Binding-site contacts:
Ligand atom C3 contacts residue LEU59 of chain 1.A at 3.5 Å (hydrophobic).
Ligand atom O2 contacts residue ARG84 of chain 1.A at 2.8 Å (salt-bridge).
Ligand atom C1 contacts residue TRP250 of chain 1.A at 3.5 Å (hydrophobic).
Ligand atom C5 contacts residue TRP250 of chain 1.A at 3.7 Å (hydrophobic).
Ligand atom O2 contacts residue ALA57 of chain 1.A at 3.5 Å.
Ligand atom O5 contacts residue TYR175 of chain 1.A at 3.6 Å.
Ligand atom C2 contacts residue GLU129 of chain 1.A at 3.3 Å.
Ligand atom O3 contacts residue LEU59 of chain 1.A at 2.6 Å (h-bond).
Ligand atom C6 contacts residue TRP360 of chain 1.A at 3.5 Å (hydrophobic).
Ligand atom O6 contacts residue ASN173 of chain 1.A at 2.9 Å (h-bond).
Ligand atom C2 contacts residue ASP83 of chain 1.A at 3.3 Å.
Ligand atom O3 contacts residue ASN26 of chain 1.A at 2.6 Å (h-bond).
Ligand atom C6 contacts residue TRP250 of chain 1.A at 3.3 Å (hydrophobic).
Ligand atom O2 contacts residue PRO81 of chain 1.A at 3.2 Å.
Ligand atom O2 contacts residue MET350 of chain 1.A at 3.5 Å.
Ligand atom O3 contacts residue LEU58 of chain 1.A at 3.5 Å.
Ligand atom O2 contacts residue ASP83 of chain 1.A at 2.5 Å (salt-bridge).
Ligand atom C3 contacts residue ASP83 of chain 1.A at 3.5 Å.
Ligand atom O4 contacts residue LEU59 of chain 1.A at 3.6 Å.
Ligand atom O3 contacts residue LYS282 of chain 1.A at 2.7 Å (salt-bridge).
Ligand atom O3 contacts residue LYS60 of chain 1.A at 3.6 Å.
Ligand atom O3 contacts residue PRO81 of chain 1.A at 3.3 Å.
Ligand atom O5 contacts residue TRP250 of chain 1.A at 3.5 Å.
Ligand atom C6 contacts residue TYR176 of chain 1.A at 3.2 Å (hydrophobic).
Ligand atom C4 contacts residue TRP250 of chain 1.A at 3.6 Å (hydrophobic).
Ligand atom O6 contacts residue GLU361 of chain 1.A at 3.6 Å.
Ligand atom O6 contacts residue TYR176 of chain 1.A at 3.3 Å (h-bond).
Ligand atom C2 contacts residue TRP250 of chain 1.A at 3.7 Å (hydrophobic).
Ligand atom C2 contacts residue ARG84 of chain 1.A at 3.4 Å.
Ligand atom O3 contacts residue ALA57 of chain 1.A at 3.7 Å.
Ligand atom O3 contacts residue ASP83 of chain 1.A at 2.7 Å (salt-bridge).
Ligand atom O2 contacts residue LYS282 of chain 1.A at 3.6 Å (salt-bridge).
Ligand atom O5 contacts residue TRP360 of chain 1.A at 3.1 Å.
Ligand atom O2 contacts residue GLN32 of chain 1.A at 3.5 Å (h-bond).
Ligand atom O3 contacts residue ARG84 of chain 1.A at 3.6 Å (salt-bridge).
Ligand atom C1 contacts residue TYR175 of chain 1.A at 3.6 Å (hydrophobic).
Ligand atom O6 contacts residue ASN364 of chain 1.A at 3.3 Å (h-bond).
Ligand atom O2 contacts residue GLU129 of chain 1.A at 2.6 Å (salt-bridge).
Ligand atom O2 contacts residue ASN26 of chain 1.A at 2.9 Å (h-bond).
Ligand atom O6 contacts residue ALA230 of chain 1.A at 3.4 Å.

A small-molecule ligand and the protein it binds are described below.
Small molecule (SMILES): OC[C@H]1O[C@@H]2O[C@H]3[C@H](O)[C@@H](O)[C@@H](O[C@H]4[C@H](O)[C@@H](O)[C@@H](O[C@H]5[C@H](O)[C@@H](O)[C@@H](O[C@H]6[C@H](O)[C@@H](O)[C@@H](O[C@H]7[C@H](O)[C@@H](O)[C@@H](O[C@H]8[C@H](O)[C@@H](O)[C@@H](O[C@H]1[C@H](O)[C@H]2O)O[C@@H]8CO)O[C@@H]7CO)O[C@@H]6CO)O[C@@H]5CO)O[C@@H]4CO)O[C@@H]3CO

Sequence of chain 1.A:
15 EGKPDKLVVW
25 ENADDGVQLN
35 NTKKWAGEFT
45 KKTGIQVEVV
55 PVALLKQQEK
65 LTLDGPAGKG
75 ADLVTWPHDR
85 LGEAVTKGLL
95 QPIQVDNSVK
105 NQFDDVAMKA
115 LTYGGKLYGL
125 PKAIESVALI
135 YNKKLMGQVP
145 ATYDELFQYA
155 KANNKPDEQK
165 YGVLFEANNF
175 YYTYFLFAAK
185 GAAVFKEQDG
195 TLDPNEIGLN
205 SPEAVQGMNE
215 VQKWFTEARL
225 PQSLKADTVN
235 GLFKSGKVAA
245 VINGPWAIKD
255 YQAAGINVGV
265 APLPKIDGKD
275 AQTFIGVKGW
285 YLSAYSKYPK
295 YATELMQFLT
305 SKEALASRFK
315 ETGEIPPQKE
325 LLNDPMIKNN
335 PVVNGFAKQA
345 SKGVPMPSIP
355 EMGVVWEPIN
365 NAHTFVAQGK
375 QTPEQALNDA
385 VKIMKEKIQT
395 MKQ